Sequence of chain 1.A:
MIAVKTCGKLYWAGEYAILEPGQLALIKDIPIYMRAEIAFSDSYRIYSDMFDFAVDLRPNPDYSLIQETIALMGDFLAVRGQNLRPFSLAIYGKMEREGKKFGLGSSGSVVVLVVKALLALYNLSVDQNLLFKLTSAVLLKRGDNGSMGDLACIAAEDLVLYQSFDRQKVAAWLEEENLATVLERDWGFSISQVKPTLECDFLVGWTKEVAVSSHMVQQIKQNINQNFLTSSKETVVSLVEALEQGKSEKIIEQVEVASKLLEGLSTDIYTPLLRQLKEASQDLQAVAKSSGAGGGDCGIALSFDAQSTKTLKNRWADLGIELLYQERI

Binding-site contacts:
Ligand atom OP2 contacts residue ALA293 of chain 1.A at 2.9 Å (h-bond).
Ligand atom OP3 contacts residue ANP1 of chain 1.C at 2.7 Å (h-bond).
Ligand atom C3A contacts residue TYR16 of chain 1.A at 3.7 Å (hydrophobic).
Ligand atom C5 contacts residue GLY292 of chain 1.A at 3.7 Å.
Ligand atom OP2 contacts residue SER213 of chain 1.A at 3.5 Å (h-bond).
Ligand atom P contacts residue ALA293 of chain 1.A at 3.8 Å.
Ligand atom OP1 contacts residue GLY103 of chain 1.A at 3.7 Å.
Ligand atom P contacts residue GLY292 of chain 1.A at 3.6 Å.
Ligand atom P contacts residue ANP1 of chain 1.C at 3.7 Å.
Ligand atom O2 contacts residue SER147 of chain 1.A at 2.7 Å (h-bond).
Ligand atom C3A contacts residue ALA293 of chain 1.A at 3.7 Å (hydrophobic).
Ligand atom OP1 contacts residue ANP1 of chain 1.C at 3.6 Å.
Ligand atom O5 contacts residue ALA293 of chain 1.A at 3.4 Å (h-bond).
Ligand atom OP1 contacts residue MG1 of chain 1.D at 3.6 Å.
Ligand atom C1 contacts residue LEU19 of chain 1.A at 3.8 Å (hydrophobic).
Ligand atom OP2 contacts residue GLY292 of chain 1.A at 3.5 Å.
Ligand atom C2 contacts residue VAL217 of chain 1.A at 3.9 Å (hydrophobic).
Ligand atom OP2 contacts residue ANP1 of chain 1.C at 3.4 Å (h-bond).
Ligand atom C4 contacts residue TYR11 of chain 1.A at 3.6 Å (hydrophobic).
Ligand atom O2 contacts residue LEU19 of chain 1.A at 3.9 Å.
Ligand atom O1 contacts residue SER147 of chain 1.A at 3.0 Å (h-bond).
Ligand atom OP3 contacts residue MG1 of chain 1.D at 4.0 Å.
Ligand atom O3A contacts residue ILE18 of chain 1.A at 3.4 Å.
Ligand atom OP2 contacts residue MG1 of chain 1.D at 2.2 Å.
Ligand atom O5 contacts residue GLY292 of chain 1.A at 3.0 Å.
Ligand atom C3 contacts residue TYR16 of chain 1.A at 3.9 Å (hydrophobic).
Ligand atom O2 contacts residue TYR11 of chain 1.A at 3.4 Å (h-bond).
Ligand atom OP3 contacts residue SER213 of chain 1.A at 3.2 Å (h-bond).
Ligand atom P contacts residue MG1 of chain 1.D at 3.4 Å.
Ligand atom OP3 contacts residue LYS9 of chain 1.A at 3.9 Å.
Ligand atom OP1 contacts residue GLY292 of chain 1.A at 3.7 Å.
Ligand atom O2 contacts residue ILE18 of chain 1.A at 3.1 Å.
Ligand atom P contacts residue LYS9 of chain 1.A at 3.9 Å.
Ligand atom C5 contacts residue ALA293 of chain 1.A at 3.4 Å (hydrophobic).
Ligand atom OP1 contacts residue LYS9 of chain 1.A at 2.8 Å (salt-bridge).
Ligand atom O3A contacts residue GLU15 of chain 1.A at 3.6 Å.
Ligand atom O3A contacts residue TYR16 of chain 1.A at 2.8 Å (h-bond).
Ligand atom C1 contacts residue SER147 of chain 1.A at 3.5 Å.
Ligand atom O1 contacts residue GLY146 of chain 1.A at 3.4 Å.
Ligand atom O5 contacts residue TYR11 of chain 1.A at 3.4 Å.

A protein and the small-molecule ligand that binds it are described below.
Small molecule (SMILES): C[C@@](O)(CCOP(=O)(O)O)CC(=O)O